Sequence of chain 1.A:
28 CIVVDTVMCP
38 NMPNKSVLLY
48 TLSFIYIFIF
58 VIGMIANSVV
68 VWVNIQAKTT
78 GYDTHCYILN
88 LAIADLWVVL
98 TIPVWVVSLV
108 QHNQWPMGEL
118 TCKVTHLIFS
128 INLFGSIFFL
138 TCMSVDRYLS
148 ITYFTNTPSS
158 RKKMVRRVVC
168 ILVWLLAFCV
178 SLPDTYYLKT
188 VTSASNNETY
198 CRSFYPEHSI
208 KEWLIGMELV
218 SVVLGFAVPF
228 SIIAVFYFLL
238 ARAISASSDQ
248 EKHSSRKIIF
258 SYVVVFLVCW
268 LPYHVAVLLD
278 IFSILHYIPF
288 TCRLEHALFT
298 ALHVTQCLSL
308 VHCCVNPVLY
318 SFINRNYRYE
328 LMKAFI

Binding-site contacts:
Ligand atom C6 contacts residue TRP210 of chain 1.A at 3.5 Å (hydrophobic).
Ligand atom C26 contacts residue CYS176 of chain 1.A at 3.5 Å (hydrophobic).
Ligand atom C6 contacts residue GLU209 of chain 1.A at 4.0 Å.
Ligand atom C22 contacts residue VAL217 of chain 1.A at 4.1 Å (hydrophobic).
Ligand atom C25 contacts residue CYS176 of chain 1.A at 3.9 Å (hydrophobic).
Ligand atom C5 contacts residue TRP210 of chain 1.A at 4.2 Å (hydrophobic).
Ligand atom C7 contacts residue TRP210 of chain 1.A at 4.1 Å (hydrophobic).
Ligand atom C23 contacts residue VAL177 of chain 1.A at 4.2 Å (hydrophobic).
Ligand atom C4 contacts residue GLU209 of chain 1.A at 4.2 Å.
Ligand atom O1 contacts residue GLU209 of chain 1.A at 3.8 Å.
Ligand atom C26 contacts residue LEU173 of chain 1.A at 3.4 Å (hydrophobic).
Ligand atom C26 contacts residue VAL177 of chain 1.A at 3.3 Å (hydrophobic).
Ligand atom C16 contacts residue VAL217 of chain 1.A at 4.3 Å (hydrophobic).
Ligand atom C4 contacts residue TRP210 of chain 1.A at 3.5 Å (hydrophobic).
Ligand atom C7 contacts residue MET214 of chain 1.A at 4.3 Å (hydrophobic).
Ligand atom C17 contacts residue VAL217 of chain 1.A at 4.2 Å (hydrophobic).
Ligand atom C3 contacts residue GLU209 of chain 1.A at 4.0 Å.
Ligand atom C5 contacts residue GLU209 of chain 1.A at 4.2 Å.
Ligand atom C15 contacts residue MET214 of chain 1.A at 3.8 Å (hydrophobic).
Ligand atom C27 contacts residue CYS176 of chain 1.A at 4.4 Å (hydrophobic).

This small molecule binds to this protein.
Small molecule (SMILES): CC(C)CCC[C@@H](C)[C@H]1CC[C@H]2[C@@H]3CC=C4C[C@@H](O)CC[C@]4(C)[C@H]3CC[C@]12C